Binding-site contacts:
Ligand atom N2 contacts residue ASN19 of chain 51.BA at 3.2 Å (h-bond).
Ligand atom C4 contacts residue ASN19 of chain 51.BA at 4.4 Å.
Ligand atom C7 contacts residue ASN19 of chain 51.BA at 3.8 Å.
Ligand atom C5 contacts residue ASN19 of chain 51.BA at 3.5 Å.
Ligand atom C2 contacts residue ASN19 of chain 51.BA at 2.9 Å.
Ligand atom O5 contacts residue ASN19 of chain 51.BA at 2.5 Å (h-bond).
Ligand atom C3 contacts residue ASN19 of chain 51.BA at 4.0 Å.
Ligand atom O7 contacts residue ASN19 of chain 51.BA at 4.2 Å.
Ligand atom C8 contacts residue TYR17 of chain 51.BA at 4.4 Å (hydrophobic).
Ligand atom C1 contacts residue ASN19 of chain 51.BA at 1.6 Å.

The protein below binds the small molecule below.
Small molecule (SMILES): CC(=O)N[C@H]1[C@H](O[C@H]2[C@H](O)[C@@H](NC(C)=O)CO[C@@H]2CO)O[C@H](CO)[C@@H](O)[C@@H]1O

Sequence of chain 51.BA:
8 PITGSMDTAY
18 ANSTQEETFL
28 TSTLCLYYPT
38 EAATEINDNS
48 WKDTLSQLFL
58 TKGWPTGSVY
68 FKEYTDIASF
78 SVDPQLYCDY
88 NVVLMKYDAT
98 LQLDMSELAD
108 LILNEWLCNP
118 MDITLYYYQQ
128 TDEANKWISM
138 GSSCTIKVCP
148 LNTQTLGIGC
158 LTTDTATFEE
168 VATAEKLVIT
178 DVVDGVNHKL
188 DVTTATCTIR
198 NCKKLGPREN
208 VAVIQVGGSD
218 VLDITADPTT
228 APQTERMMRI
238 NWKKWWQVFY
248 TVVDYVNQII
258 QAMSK